Binding-site contacts:
Ligand atom C7 contacts residue GLU361 of chain 1.J at 3.6 Å.
Ligand atom N2 contacts residue GLU361 of chain 1.J at 3.4 Å (salt-bridge).
Ligand atom C4 contacts residue ASN364 of chain 1.J at 4.3 Å.
Ligand atom O5 contacts residue ASN364 of chain 1.J at 2.4 Å (h-bond).
Ligand atom C8 contacts residue GLU361 of chain 1.J at 3.1 Å.
Ligand atom C2 contacts residue ASN364 of chain 1.J at 2.5 Å.
Ligand atom C1 contacts residue ASN364 of chain 1.J at 1.5 Å.
Ligand atom C2 contacts residue GLU361 of chain 1.J at 4.5 Å.
Ligand atom C7 contacts residue ASN364 of chain 1.J at 4.1 Å.
Ligand atom C6 contacts residue ASN364 of chain 1.J at 4.4 Å.
Ligand atom C3 contacts residue ASN364 of chain 1.J at 3.9 Å.
Ligand atom N2 contacts residue ASN364 of chain 1.J at 2.9 Å (h-bond).
Ligand atom C5 contacts residue ASN364 of chain 1.J at 3.7 Å.

Sequence of chain 1.J:
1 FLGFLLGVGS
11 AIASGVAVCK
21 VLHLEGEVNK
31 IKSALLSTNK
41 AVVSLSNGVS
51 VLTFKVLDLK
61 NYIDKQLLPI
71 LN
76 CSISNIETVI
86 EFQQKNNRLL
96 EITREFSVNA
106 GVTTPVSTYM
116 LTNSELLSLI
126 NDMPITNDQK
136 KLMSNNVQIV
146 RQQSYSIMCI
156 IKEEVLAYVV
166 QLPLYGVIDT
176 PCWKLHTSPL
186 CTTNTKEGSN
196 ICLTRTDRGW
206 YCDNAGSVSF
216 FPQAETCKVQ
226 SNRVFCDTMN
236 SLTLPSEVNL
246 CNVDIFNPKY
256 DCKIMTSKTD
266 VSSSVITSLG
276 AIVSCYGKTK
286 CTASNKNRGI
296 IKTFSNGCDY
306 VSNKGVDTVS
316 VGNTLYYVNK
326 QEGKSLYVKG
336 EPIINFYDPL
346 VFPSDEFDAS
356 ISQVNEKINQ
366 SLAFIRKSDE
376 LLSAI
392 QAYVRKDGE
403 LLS

A protein and the small-molecule ligand that binds it are described below.
Small molecule (SMILES): CC(=O)N[C@@H]1[C@@H](O)[C@H](O)[C@@H](CO)O[C@H]1O